Binding-site contacts:
Ligand atom OK2 contacts residue HIS209 of chain 3.A at 3.0 Å.
Ligand atom OK2 contacts residue HIS240 of chain 3.A at 4.0 Å.
Ligand atom CK4 contacts residue HIS194 of chain 3.A at 3.6 Å.
Ligand atom CK1 contacts residue HIS240 of chain 3.A at 3.8 Å.
Ligand atom CKA contacts residue HIS208 of chain 3.A at 3.6 Å.
Ligand atom OK1 contacts residue HIS194 of chain 3.A at 3.2 Å (h-bond).
Ligand atom CK5 contacts residue PHE186 of chain 3.A at 3.8 Å (hydrophobic).
Ligand atom OK2 contacts residue GLU260 of chain 3.A at 3.3 Å (salt-bridge).
Ligand atom CK5 contacts residue ASN242 of chain 3.A at 3.2 Å.
Ligand atom CK5 contacts residue HIS240 of chain 3.A at 3.4 Å.
Ligand atom CK2 contacts residue TYR249 of chain 3.A at 3.7 Å (hydrophobic).
Ligand atom CK6 contacts residue PHE186 of chain 3.A at 3.5 Å (hydrophobic).
Ligand atom OK2 contacts residue TYR249 of chain 3.A at 2.8 Å (h-bond).
Ligand atom CK6 contacts residue HIS240 of chain 3.A at 3.5 Å.
Ligand atom OK1 contacts residue GLU260 of chain 3.A at 3.6 Å (salt-bridge).
Ligand atom OK1 contacts residue FE1 of chain 3.B at 2.8 Å.
Ligand atom CK6 contacts residue ASN242 of chain 3.A at 3.2 Å.
Ligand atom CK3 contacts residue TYR249 of chain 3.A at 3.3 Å (hydrophobic).
Ligand atom OK1 contacts residue HIS240 of chain 3.A at 3.4 Å (h-bond).
Ligand atom CK2 contacts residue PHE186 of chain 3.A at 3.9 Å (hydrophobic).
Ligand atom CK8 contacts residue VAL147 of chain 3.A at 3.8 Å (hydrophobic).
Ligand atom CKC contacts residue TYR249 of chain 3.A at 3.5 Å (hydrophobic).
Ligand atom CK4 contacts residue FE1 of chain 3.B at 3.3 Å.
Ligand atom CK3 contacts residue HIS240 of chain 3.A at 3.5 Å.
Ligand atom CK1 contacts residue PHE186 of chain 3.A at 3.3 Å (hydrophobic).
Ligand atom CK3 contacts residue FE1 of chain 3.B at 3.0 Å.
Ligand atom CK1 contacts residue ILE172 of chain 3.A at 3.9 Å (hydrophobic).
Ligand atom OK1 contacts residue ASP243 of chain 3.A at 3.3 Å (salt-bridge).
Ligand atom CK4 contacts residue HIS240 of chain 3.A at 3.3 Å.
Ligand atom OK2 contacts residue FE1 of chain 3.B at 1.9 Å.
Ligand atom CK2 contacts residue HIS240 of chain 3.A at 3.7 Å.
Ligand atom CK5 contacts residue HIS194 of chain 3.A at 3.8 Å.
Ligand atom CK8 contacts residue HIS209 of chain 3.A at 4.0 Å.
Ligand atom CK7 contacts residue TYR249 of chain 3.A at 3.8 Å (hydrophobic).
Ligand atom CKA contacts residue PHE201 of chain 3.A at 3.9 Å (hydrophobic).
Ligand atom CK1 contacts residue THR280 of chain 3.A at 3.8 Å.
Ligand atom OK1 contacts residue HIS145 of chain 3.A at 3.5 Å.
Ligand atom CKC contacts residue THR280 of chain 3.A at 3.9 Å.
Ligand atom CK6 contacts residue ILE172 of chain 3.A at 3.5 Å (hydrophobic).
Ligand atom CK9 contacts residue PHE201 of chain 3.A at 3.7 Å (hydrophobic).

Sequence of chain 3.A:
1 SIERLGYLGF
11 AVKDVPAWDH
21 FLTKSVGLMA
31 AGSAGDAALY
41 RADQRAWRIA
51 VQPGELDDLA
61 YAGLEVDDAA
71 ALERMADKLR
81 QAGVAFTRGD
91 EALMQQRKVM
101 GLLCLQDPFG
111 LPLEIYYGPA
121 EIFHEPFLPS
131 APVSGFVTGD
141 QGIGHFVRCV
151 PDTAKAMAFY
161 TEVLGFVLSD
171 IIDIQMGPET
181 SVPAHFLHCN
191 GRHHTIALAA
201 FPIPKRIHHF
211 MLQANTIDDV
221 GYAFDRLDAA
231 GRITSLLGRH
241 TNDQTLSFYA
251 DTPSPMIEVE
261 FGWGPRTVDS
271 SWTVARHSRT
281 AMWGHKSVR

A protein and the small-molecule ligand that binds it are described below.
Small molecule (SMILES): Oc1cccc(-c2ccccc2)c1O